The small molecule below binds the protein below.
Small molecule (SMILES): O=S(=O)(O)CCCl

Binding-site contacts:
Ligand atom O2S contacts residue GLY99 of chain 1.A at 4.4 Å.
Ligand atom S contacts residue CYS96 of chain 1.A at 3.7 Å.
Ligand atom C10 contacts residue GLY101 of chain 1.A at 3.5 Å.
Ligand atom O2S contacts residue GLY98 of chain 1.A at 2.9 Å (h-bond).
Ligand atom CL1 contacts residue GLY71 of chain 1.A at 4.5 Å.
Ligand atom C9 contacts residue GLY70 of chain 1.A at 3.8 Å.
Ligand atom O2S contacts residue CYS96 of chain 1.A at 3.5 Å (h-bond).
Ligand atom C10 contacts residue CYS96 of chain 1.A at 3.7 Å (hydrophobic).
Ligand atom O1S contacts residue ASP69 of chain 1.A at 4.0 Å.
Ligand atom O2S contacts residue ARG102 of chain 1.A at 3.0 Å (salt-bridge).
Ligand atom CL1 contacts residue GLN139 of chain 1.A at 2.9 Å.
Ligand atom O1S contacts residue GLN135 of chain 1.A at 3.5 Å (h-bond).
Ligand atom S contacts residue ILE100 of chain 1.A at 4.5 Å.
Ligand atom O3S contacts residue GLY98 of chain 1.A at 3.5 Å (h-bond).
Ligand atom C10 contacts residue GLN135 of chain 1.A at 4.1 Å.
Ligand atom O3S contacts residue ILE100 of chain 1.A at 3.1 Å (h-bond).
Ligand atom CL1 contacts residue ASP69 of chain 1.A at 4.1 Å.
Ligand atom C10 contacts residue ARG102 of chain 1.A at 2.9 Å.
Ligand atom CL1 contacts residue GLN135 of chain 1.A at 3.9 Å.
Ligand atom S contacts residue GLY98 of chain 1.A at 3.8 Å.
Ligand atom CL1 contacts residue ARG102 of chain 1.A at 3.5 Å.
Ligand atom O3S contacts residue GLY101 of chain 1.A at 3.1 Å (h-bond).
Ligand atom S contacts residue GLY101 of chain 1.A at 3.9 Å.
Ligand atom O2S contacts residue VAL97 of chain 1.A at 3.2 Å (h-bond).
Ligand atom C9 contacts residue GLN135 of chain 1.A at 3.4 Å.
Ligand atom O3S contacts residue ARG102 of chain 1.A at 4.3 Å.
Ligand atom C9 contacts residue ASP69 of chain 1.A at 4.4 Å.
Ligand atom C9 contacts residue ARG102 of chain 1.A at 3.7 Å.
Ligand atom O3S contacts residue GLY99 of chain 1.A at 3.5 Å (h-bond).
Ligand atom C9 contacts residue GLN139 of chain 1.A at 4.4 Å.
Ligand atom CL1 contacts residue GLY70 of chain 1.A at 2.9 Å.
Ligand atom S contacts residue GLN135 of chain 1.A at 4.1 Å.
Ligand atom CL1 contacts residue GLY101 of chain 1.A at 3.5 Å.
Ligand atom O3S contacts residue CYS96 of chain 1.A at 3.5 Å (h-bond).
Ligand atom O3S contacts residue GLN135 of chain 1.A at 3.9 Å.
Ligand atom C9 contacts residue GLY101 of chain 1.A at 3.6 Å.
Ligand atom S contacts residue ARG102 of chain 1.A at 4.0 Å.
Ligand atom O1S contacts residue GLY101 of chain 1.A at 4.5 Å.

Sequence of chain 1.A:
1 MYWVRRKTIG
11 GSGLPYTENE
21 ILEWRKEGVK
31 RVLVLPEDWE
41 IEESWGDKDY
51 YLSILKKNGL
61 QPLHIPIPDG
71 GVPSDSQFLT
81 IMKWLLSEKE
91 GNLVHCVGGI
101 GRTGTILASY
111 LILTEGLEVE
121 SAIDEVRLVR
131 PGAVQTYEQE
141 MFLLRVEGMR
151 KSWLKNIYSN